A small-molecule ligand and the protein it binds are described below.
Small molecule (SMILES): Nc1nc(=O)n([C@@H]2CS[C@H](CO)O2)cc1F

Sequence of chain 1.A:
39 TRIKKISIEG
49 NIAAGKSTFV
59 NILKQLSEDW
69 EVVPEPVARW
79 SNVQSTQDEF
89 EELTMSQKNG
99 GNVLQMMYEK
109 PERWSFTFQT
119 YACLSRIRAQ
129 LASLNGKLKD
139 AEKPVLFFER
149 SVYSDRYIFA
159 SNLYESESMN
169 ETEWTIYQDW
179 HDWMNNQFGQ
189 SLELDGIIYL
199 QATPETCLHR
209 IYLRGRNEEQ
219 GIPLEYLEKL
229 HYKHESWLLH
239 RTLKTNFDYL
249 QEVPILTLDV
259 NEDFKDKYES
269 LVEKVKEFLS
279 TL

Binding-site contacts:
Ligand atom C9 contacts residue PHE116 of chain 1.A at 3.5 Å (hydrophobic).
Ligand atom C11 contacts residue ASP153 of chain 1.A at 3.9 Å.
Ligand atom C10 contacts residue ASP153 of chain 1.A at 3.7 Å.
Ligand atom N5 contacts residue PHE116 of chain 1.A at 3.4 Å.
Ligand atom N6 contacts residue GLN117 of chain 1.A at 2.8 Å (h-bond).
Ligand atom O5 contacts residue ILE50 of chain 1.A at 3.4 Å.
Ligand atom F2 contacts residue ASP153 of chain 1.A at 3.1 Å.
Ligand atom C16 contacts residue ARG148 of chain 1.A at 3.4 Å.
Ligand atom O4 contacts residue PHE116 of chain 1.A at 3.5 Å.
Ligand atom C13 contacts residue PHE157 of chain 1.A at 3.7 Å (hydrophobic).
Ligand atom O4 contacts residue PHE157 of chain 1.A at 3.6 Å.
Ligand atom C14 contacts residue LEU102 of chain 1.A at 3.7 Å (hydrophobic).
Ligand atom N6 contacts residue PHE157 of chain 1.A at 3.5 Å.
Ligand atom N5 contacts residue GLN117 of chain 1.A at 2.9 Å (h-bond).
Ligand atom N5 contacts residue PHE157 of chain 1.A at 3.2 Å.
Ligand atom C10 contacts residue PHE157 of chain 1.A at 3.3 Å (hydrophobic).
Ligand atom C15 contacts residue ILE50 of chain 1.A at 3.8 Å (hydrophobic).
Ligand atom O4 contacts residue GLN117 of chain 1.A at 3.6 Å (h-bond).
Ligand atom C12 contacts residue ARG148 of chain 1.A at 3.7 Å.
Ligand atom C16 contacts residue GLU73 of chain 1.A at 3.3 Å.
Ligand atom F2 contacts residue PHE157 of chain 1.A at 3.9 Å.
Ligand atom F2 contacts residue TRP78 of chain 1.A at 3.7 Å.
Ligand atom C9 contacts residue GLN117 of chain 1.A at 3.7 Å.
Ligand atom F2 contacts residue GLU73 of chain 1.A at 3.2 Å.
Ligand atom S2 contacts residue TRP78 of chain 1.A at 3.7 Å.
Ligand atom N4 contacts residue PHE157 of chain 1.A at 3.4 Å.
Ligand atom O6 contacts residue GLU73 of chain 1.A at 3.4 Å (salt-bridge).
Ligand atom O5 contacts residue PHE157 of chain 1.A at 3.8 Å.
Ligand atom O4 contacts residue MET105 of chain 1.A at 3.4 Å.
Ligand atom O6 contacts residue ILE50 of chain 1.A at 3.8 Å.
Ligand atom N6 contacts residue ASP153 of chain 1.A at 2.8 Å (salt-bridge).
Ligand atom C12 contacts residue PHE157 of chain 1.A at 3.7 Å (hydrophobic).
Ligand atom F2 contacts residue ARG124 of chain 1.A at 2.9 Å.
Ligand atom C11 contacts residue PHE157 of chain 1.A at 3.6 Å (hydrophobic).
Ligand atom O5 contacts residue ARG148 of chain 1.A at 3.9 Å.
Ligand atom O6 contacts residue ARG148 of chain 1.A at 2.8 Å (salt-bridge).
Ligand atom C9 contacts residue PHE157 of chain 1.A at 3.2 Å (hydrophobic).
Ligand atom C14 contacts residue TYR106 of chain 1.A at 3.1 Å (hydrophobic).
Ligand atom S2 contacts residue LEU102 of chain 1.A at 3.7 Å.
Ligand atom C10 contacts residue GLN117 of chain 1.A at 3.6 Å.